Binding-site contacts:
Ligand atom O2 contacts residue SPH1 of chain 1.C at 4.0 Å.
Ligand atom O2 contacts residue ASN52 of chain 1.A at 2.7 Å (h-bond).
Ligand atom O1 contacts residue ASP48 of chain 1.A at 3.1 Å (salt-bridge).
Ligand atom O1 contacts residue EIC1 of chain 1.D at 4.0 Å.
Ligand atom C2 contacts residue SPH1 of chain 1.C at 3.7 Å.
Ligand atom C1 contacts residue SPH1 of chain 1.C at 2.4 Å.
Ligand atom C5 contacts residue TYR207 of chain 1.A at 3.8 Å (hydrophobic).
Ligand atom O3 contacts residue ASN52 of chain 1.A at 2.4 Å (h-bond).
Ligand atom C3 contacts residue LYS55 of chain 1.A at 4.0 Å.
Ligand atom O1 contacts residue TRP96 of chain 1.A at 4.2 Å.
Ligand atom C2 contacts residue TRP96 of chain 1.A at 4.2 Å (hydrophobic).
Ligand atom C5 contacts residue TRP96 of chain 1.A at 3.8 Å (hydrophobic).
Ligand atom O3 contacts residue LYS55 of chain 1.A at 2.9 Å (salt-bridge).
Ligand atom C6 contacts residue LEU92 of chain 1.A at 4.4 Å (hydrophobic).
Ligand atom C2 contacts residue ASN52 of chain 1.A at 3.9 Å.
Ligand atom C5 contacts residue SPH1 of chain 1.C at 4.3 Å.
Ligand atom C1 contacts residue ASP48 of chain 1.A at 3.8 Å.
Ligand atom O6 contacts residue TRP96 of chain 1.A at 4.1 Å.
Ligand atom O5 contacts residue SPH1 of chain 1.C at 3.0 Å.
Ligand atom C2 contacts residue ASP48 of chain 1.A at 3.4 Å.
Ligand atom O6 contacts residue VAL209 of chain 1.A at 4.4 Å.
Ligand atom C6 contacts residue TYR207 of chain 1.A at 3.5 Å (hydrophobic).
Ligand atom C3 contacts residue ASN52 of chain 1.A at 3.4 Å.
Ligand atom O1 contacts residue SPH1 of chain 1.C at 1.4 Å.
Ligand atom C1 contacts residue TRP96 of chain 1.A at 3.8 Å (hydrophobic).
Ligand atom C4 contacts residue LYS55 of chain 1.A at 4.2 Å.
Ligand atom O3 contacts residue ALA93 of chain 1.A at 4.5 Å.
Ligand atom C4 contacts residue TRP96 of chain 1.A at 4.4 Å (hydrophobic).
Ligand atom O5 contacts residue TRP96 of chain 1.A at 4.2 Å.
Ligand atom O2 contacts residue TRP96 of chain 1.A at 3.5 Å.
Ligand atom O4 contacts residue LYS55 of chain 1.A at 3.6 Å.
Ligand atom O6 contacts residue TYR207 of chain 1.A at 2.5 Å (h-bond).
Ligand atom C3 contacts residue TRP96 of chain 1.A at 4.0 Å (hydrophobic).
Ligand atom O2 contacts residue ASP48 of chain 1.A at 2.7 Å (salt-bridge).

Sequence of chain 1.A:
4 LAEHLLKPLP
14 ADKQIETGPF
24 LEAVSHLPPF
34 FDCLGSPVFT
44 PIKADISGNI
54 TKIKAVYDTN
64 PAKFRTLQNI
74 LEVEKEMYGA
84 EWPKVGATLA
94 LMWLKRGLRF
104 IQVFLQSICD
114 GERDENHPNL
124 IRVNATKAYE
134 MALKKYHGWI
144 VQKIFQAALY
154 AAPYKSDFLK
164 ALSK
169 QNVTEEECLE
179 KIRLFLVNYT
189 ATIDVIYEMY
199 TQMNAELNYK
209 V

A protein and the small-molecule ligand that binds it are described below.
Small molecule (SMILES): OC[C@H]1O[C@@H](O)[C@H](O)[C@@H](O)[C@H]1O